A small-molecule ligand and the protein it binds are described below.
Small molecule (SMILES): O=C(O)CF

Sequence of chain 2.A:
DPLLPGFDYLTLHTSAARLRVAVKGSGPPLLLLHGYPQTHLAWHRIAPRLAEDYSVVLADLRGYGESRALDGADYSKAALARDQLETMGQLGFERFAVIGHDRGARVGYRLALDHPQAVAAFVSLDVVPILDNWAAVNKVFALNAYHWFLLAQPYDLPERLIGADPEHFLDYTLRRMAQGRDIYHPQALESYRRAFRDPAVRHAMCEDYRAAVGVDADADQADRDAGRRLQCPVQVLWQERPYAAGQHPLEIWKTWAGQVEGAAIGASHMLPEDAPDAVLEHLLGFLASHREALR

Binding-site contacts:
Ligand atom OXT contacts residue HIS153 of chain 2.A at 2.7 Å (h-bond).
Ligand atom C contacts residue HIS153 of chain 2.A at 3.3 Å.
Ligand atom OXT contacts residue TYR215 of chain 2.A at 3.5 Å (h-bond).
Ligand atom F contacts residue HIS275 of chain 2.A at 3.3 Å.
Ligand atom C contacts residue ASP108 of chain 2.A at 4.0 Å.
Ligand atom OXT contacts residue MET183 of chain 2.A at 4.5 Å.
Ligand atom O contacts residue HIS153 of chain 2.A at 3.3 Å (h-bond).
Ligand atom O contacts residue MET183 of chain 2.A at 3.6 Å.
Ligand atom CH3 contacts residue HIS275 of chain 2.A at 3.6 Å.
Ligand atom CH3 contacts residue TRP154 of chain 2.A at 4.1 Å (hydrophobic).
Ligand atom OXT contacts residue ASP108 of chain 2.A at 4.1 Å.
Ligand atom C contacts residue MET183 of chain 2.A at 4.0 Å (hydrophobic).
Ligand atom O contacts residue TRP154 of chain 2.A at 4.5 Å.
Ligand atom CH3 contacts residue ASP108 of chain 2.A at 3.6 Å.
Ligand atom F contacts residue ASP108 of chain 2.A at 4.2 Å.
Ligand atom C contacts residue TRP154 of chain 2.A at 3.6 Å (hydrophobic).
Ligand atom OXT contacts residue TRP154 of chain 2.A at 2.9 Å (h-bond).